Sequence of chain 10.E:
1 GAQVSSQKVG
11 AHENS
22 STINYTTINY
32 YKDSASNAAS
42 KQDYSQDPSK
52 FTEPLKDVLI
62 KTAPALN

This small molecule binds to this protein.
Small molecule (SMILES): CC[C@H](C)[C@H](N)C(=O)N[C@@H](CO)C(=O)N[C@@H](CCC(=O)O)C(=O)N[C@H](C=O)C(C)C

Binding-site contacts:
Ligand atom CG2 contacts residue GLN3 of chain 10.E at 3.4 Å.
Ligand atom CB contacts residue VAL4 of chain 10.E at 4.3 Å (hydrophobic).
Ligand atom CB contacts residue VAL4 of chain 10.E at 4.5 Å (hydrophobic).
Ligand atom CG1 contacts residue GLN3 of chain 10.E at 4.1 Å.
Ligand atom C contacts residue ALA2 of chain 10.E at 3.7 Å (hydrophobic).
Ligand atom O contacts residue SER6 of chain 10.E at 4.1 Å.
Ligand atom OE1 contacts residue VAL4 of chain 10.E at 3.5 Å.
Ligand atom CA contacts residue GLN3 of chain 10.E at 4.2 Å.
Ligand atom O contacts residue SER5 of chain 10.E at 3.8 Å.
Ligand atom O contacts residue VAL4 of chain 10.E at 2.9 Å (h-bond).
Ligand atom OE1 contacts residue ASN25 of chain 10.E at 4.4 Å.
Ligand atom CB contacts residue ALA2 of chain 10.E at 4.3 Å (hydrophobic).
Ligand atom C contacts residue VAL4 of chain 10.E at 3.6 Å (hydrophobic).
Ligand atom CB contacts residue ALA2 of chain 10.E at 3.4 Å (hydrophobic).
Ligand atom CG2 contacts residue ALA2 of chain 10.E at 4.0 Å (hydrophobic).
Ligand atom CA contacts residue ALA2 of chain 10.E at 3.5 Å (hydrophobic).
Ligand atom O contacts residue VAL4 of chain 10.E at 3.8 Å.
Ligand atom CA contacts residue ALA2 of chain 10.E at 4.0 Å (hydrophobic).
Ligand atom C contacts residue ALA2 of chain 10.E at 4.3 Å (hydrophobic).
Ligand atom CB contacts residue GLN3 of chain 10.E at 3.4 Å.
Ligand atom CG2 contacts residue SER5 of chain 10.E at 3.7 Å.
Ligand atom CG2 contacts residue VAL4 of chain 10.E at 3.8 Å (hydrophobic).
Ligand atom CD contacts residue VAL4 of chain 10.E at 3.8 Å (hydrophobic).
Ligand atom CA contacts residue VAL4 of chain 10.E at 4.0 Å (hydrophobic).
Ligand atom N contacts residue VAL4 of chain 10.E at 3.0 Å (h-bond).
Ligand atom CB contacts residue GLN3 of chain 10.E at 4.4 Å.
Ligand atom O contacts residue GLN3 of chain 10.E at 3.1 Å (h-bond).
Ligand atom C contacts residue VAL4 of chain 10.E at 4.2 Å (hydrophobic).
Ligand atom C contacts residue GLN3 of chain 10.E at 3.9 Å.
Ligand atom CA contacts residue VAL4 of chain 10.E at 3.5 Å (hydrophobic).
Ligand atom OG contacts residue GLN3 of chain 10.E at 3.3 Å (h-bond).
Ligand atom O contacts residue ALA2 of chain 10.E at 3.9 Å.
Ligand atom C contacts residue VAL4 of chain 10.E at 4.0 Å (hydrophobic).
Ligand atom OE2 contacts residue VAL4 of chain 10.E at 3.6 Å.
Ligand atom N contacts residue ALA2 of chain 10.E at 3.0 Å (h-bond).